Binding-site contacts:
Ligand atom C2 contacts residue GLY49 of chain 1.B at 4.0 Å.
Ligand atom O7 contacts residue ARG298 of chain 1.A at 3.0 Å (salt-bridge).
Ligand atom N2 contacts residue ASN319 of chain 1.A at 3.0 Å (h-bond).
Ligand atom C3 contacts residue GLN52 of chain 1.B at 4.1 Å.
Ligand atom O6 contacts residue SER343 of chain 1.A at 3.8 Å.
Ligand atom C5 contacts residue LEU342 of chain 1.A at 4.2 Å (hydrophobic).
Ligand atom C1 contacts residue SER343 of chain 1.A at 4.1 Å.
Ligand atom C4 contacts residue GLU48 of chain 1.B at 3.9 Å.
Ligand atom C7 contacts residue ASN319 of chain 1.A at 3.5 Å.
Ligand atom C1 contacts residue ASN319 of chain 1.A at 1.4 Å.
Ligand atom O5 contacts residue GLN52 of chain 1.B at 3.7 Å.
Ligand atom C4 contacts residue GLN52 of chain 1.B at 4.1 Å.
Ligand atom C8 contacts residue ILE296 of chain 1.A at 3.7 Å (hydrophobic).
Ligand atom C6 contacts residue GLN52 of chain 1.B at 3.9 Å.
Ligand atom O6 contacts residue ASP367 of chain 1.A at 2.5 Å (salt-bridge).
Ligand atom C6 contacts residue ASP367 of chain 1.A at 3.3 Å.
Ligand atom C6 contacts residue LEU342 of chain 1.A at 3.9 Å (hydrophobic).
Ligand atom C6 contacts residue THR366 of chain 1.A at 3.6 Å.
Ligand atom C3 contacts residue ALA50 of chain 1.B at 3.4 Å (hydrophobic).
Ligand atom C8 contacts residue ARG298 of chain 1.A at 3.8 Å.
Ligand atom O3 contacts residue GLY49 of chain 1.B at 4.0 Å.
Ligand atom C2 contacts residue GLU48 of chain 1.B at 3.6 Å.
Ligand atom C7 contacts residue ARG298 of chain 1.A at 3.7 Å.
Ligand atom O5 contacts residue ASN319 of chain 1.A at 2.3 Å (h-bond).
Ligand atom C6 contacts residue SER343 of chain 1.A at 3.9 Å.
Ligand atom C3 contacts residue ASN319 of chain 1.A at 3.9 Å.
Ligand atom O6 contacts residue THR366 of chain 1.A at 4.0 Å.
Ligand atom O4 contacts residue ALA50 of chain 1.B at 3.7 Å.
Ligand atom O5 contacts residue SER343 of chain 1.A at 3.2 Å.
Ligand atom O4 contacts residue GLN52 of chain 1.B at 3.4 Å (h-bond).
Ligand atom O7 contacts residue THR366 of chain 1.A at 3.9 Å.
Ligand atom C2 contacts residue ASN319 of chain 1.A at 2.5 Å.
Ligand atom O3 contacts residue GLN52 of chain 1.B at 4.0 Å.
Ligand atom O6 contacts residue GLN52 of chain 1.B at 4.1 Å.
Ligand atom O3 contacts residue ALA50 of chain 1.B at 2.8 Å (h-bond).
Ligand atom C5 contacts residue ASN319 of chain 1.A at 3.6 Å.
Ligand atom O2 contacts residue GLU48 of chain 1.B at 4.1 Å.
Ligand atom O7 contacts residue ASN319 of chain 1.A at 3.6 Å (h-bond).
Ligand atom O4 contacts residue GLU48 of chain 1.B at 3.9 Å.
Ligand atom C5 contacts residue GLN52 of chain 1.B at 4.0 Å.

Sequence of chain 1.A:
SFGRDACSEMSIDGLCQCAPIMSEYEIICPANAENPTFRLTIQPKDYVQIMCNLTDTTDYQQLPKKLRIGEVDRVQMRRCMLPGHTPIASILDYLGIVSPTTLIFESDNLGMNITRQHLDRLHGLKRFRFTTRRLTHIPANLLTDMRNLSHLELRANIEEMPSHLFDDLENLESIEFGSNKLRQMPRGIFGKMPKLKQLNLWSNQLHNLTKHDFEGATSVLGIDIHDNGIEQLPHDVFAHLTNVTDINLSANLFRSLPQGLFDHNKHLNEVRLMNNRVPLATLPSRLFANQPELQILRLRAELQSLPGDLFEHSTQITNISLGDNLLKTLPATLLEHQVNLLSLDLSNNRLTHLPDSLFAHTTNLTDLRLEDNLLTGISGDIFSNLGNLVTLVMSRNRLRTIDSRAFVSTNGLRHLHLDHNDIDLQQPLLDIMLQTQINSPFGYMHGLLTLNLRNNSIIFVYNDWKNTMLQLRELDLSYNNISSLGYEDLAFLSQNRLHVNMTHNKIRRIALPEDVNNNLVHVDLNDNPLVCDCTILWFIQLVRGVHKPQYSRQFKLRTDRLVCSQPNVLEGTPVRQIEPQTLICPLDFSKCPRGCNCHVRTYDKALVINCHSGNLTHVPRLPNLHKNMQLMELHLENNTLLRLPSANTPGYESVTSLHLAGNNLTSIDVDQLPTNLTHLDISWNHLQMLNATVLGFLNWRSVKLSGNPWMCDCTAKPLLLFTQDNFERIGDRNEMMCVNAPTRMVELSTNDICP

Sequence of chain 1.B:
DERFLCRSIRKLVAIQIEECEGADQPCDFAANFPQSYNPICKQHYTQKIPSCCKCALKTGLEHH

A protein and the small-molecule ligand that binds it are described below.
Small molecule (SMILES): CC(=O)N[C@H]1[C@H](O[C@H]2[C@H](O)[C@@H](NC(C)=O)CO[C@@H]2CO)O[C@H](CO)[C@@H](O[C@@H]2O[C@H](CO)[C@@H](O)[C@H](O[C@@H]3O[C@H](CO)[C@@H](O)[C@H](O[C@H]4O[C@H](CO)[C@@H](O)[C@H](O)[C@@H]4O)[C@@H]3O)[C@@H]2O)[C@@H]1O